This small molecule binds to this protein.
Small molecule (SMILES): OC[C@H]1O[C@@H](O[C@@H]2[C@@H](O)[C@H](O[C@@H]3[C@@H](O)[C@H](O[C@@H]4[C@@H](O)[C@H](O[C@@H]5[C@@H](O)[C@H](O)O[C@H](CO)[C@H]5O)O[C@H](CO)[C@H]4O)O[C@H](CO)[C@H]3O)O[C@H](CO)[C@H]2O)[C@H](O)[C@@H](O)[C@@H]1O

Sequence of chain 1.A:
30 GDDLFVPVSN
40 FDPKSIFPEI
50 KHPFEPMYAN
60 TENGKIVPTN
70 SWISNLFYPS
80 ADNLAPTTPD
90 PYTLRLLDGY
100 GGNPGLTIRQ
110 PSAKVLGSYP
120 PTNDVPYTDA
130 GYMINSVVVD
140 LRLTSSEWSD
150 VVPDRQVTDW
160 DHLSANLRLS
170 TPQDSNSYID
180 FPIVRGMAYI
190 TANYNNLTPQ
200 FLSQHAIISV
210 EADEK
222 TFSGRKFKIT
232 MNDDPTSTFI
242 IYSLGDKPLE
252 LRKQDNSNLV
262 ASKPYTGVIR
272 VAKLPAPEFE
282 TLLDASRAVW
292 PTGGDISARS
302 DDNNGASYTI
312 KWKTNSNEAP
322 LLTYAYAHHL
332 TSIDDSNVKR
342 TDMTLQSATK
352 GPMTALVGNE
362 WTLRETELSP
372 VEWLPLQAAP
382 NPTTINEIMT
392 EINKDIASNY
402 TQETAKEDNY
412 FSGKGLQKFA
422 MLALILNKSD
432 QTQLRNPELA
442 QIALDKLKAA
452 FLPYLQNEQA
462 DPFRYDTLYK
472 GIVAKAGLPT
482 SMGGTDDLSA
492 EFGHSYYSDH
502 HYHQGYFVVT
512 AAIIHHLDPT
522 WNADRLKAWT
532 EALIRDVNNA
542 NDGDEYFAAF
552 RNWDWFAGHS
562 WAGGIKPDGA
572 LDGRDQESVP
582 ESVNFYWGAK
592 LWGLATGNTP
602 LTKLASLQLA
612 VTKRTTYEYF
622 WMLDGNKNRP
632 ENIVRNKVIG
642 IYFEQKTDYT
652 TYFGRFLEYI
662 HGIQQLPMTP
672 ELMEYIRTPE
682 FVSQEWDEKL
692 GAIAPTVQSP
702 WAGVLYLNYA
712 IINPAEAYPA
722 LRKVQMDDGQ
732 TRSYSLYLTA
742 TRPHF

Binding-site contacts:
Ligand atom O1 contacts residue BGC3 of chain 1.D at 3.0 Å (h-bond).
Ligand atom C5 contacts residue GLU582 of chain 1.A at 3.6 Å.
Ligand atom C4 contacts residue TYR411 of chain 1.A at 3.2 Å (hydrophobic).
Ligand atom O6 contacts residue TRP702 of chain 1.A at 3.5 Å (h-bond).
Ligand atom C6 contacts residue LYS415 of chain 1.A at 3.3 Å.
Ligand atom C1 contacts residue GLU578 of chain 1.A at 3.6 Å.
Ligand atom C6 contacts residue SER499 of chain 1.A at 3.5 Å.
Ligand atom O6 contacts residue LYS415 of chain 1.A at 2.3 Å (salt-bridge).
Ligand atom C1 contacts residue TYR653 of chain 1.A at 3.7 Å (hydrophobic).
Ligand atom O6 contacts residue TYR411 of chain 1.A at 2.8 Å (h-bond).
Ligand atom O2 contacts residue TYR653 of chain 1.A at 3.5 Å.
Ligand atom O4 contacts residue TRP702 of chain 1.A at 3.6 Å.
Ligand atom O6 contacts residue LYS567 of chain 1.A at 3.0 Å (salt-bridge).
Ligand atom O2 contacts residue GLU578 of chain 1.A at 2.7 Å (salt-bridge).
Ligand atom C6 contacts residue PHE493 of chain 1.A at 3.7 Å (hydrophobic).
Ligand atom O4 contacts residue TYR411 of chain 1.A at 3.2 Å (h-bond).
Ligand atom O6 contacts residue HIS504 of chain 1.A at 2.9 Å (h-bond).
Ligand atom C4 contacts residue GLU582 of chain 1.A at 3.6 Å.
Ligand atom O1 contacts residue BGC4 of chain 1.D at 3.6 Å.
Ligand atom O4 contacts residue LYS567 of chain 1.A at 3.5 Å (salt-bridge).
Ligand atom C3 contacts residue TYR653 of chain 1.A at 3.5 Å (hydrophobic).
Ligand atom O5 contacts residue TYR503 of chain 1.A at 3.1 Å.
Ligand atom C5 contacts residue TYR411 of chain 1.A at 3.7 Å (hydrophobic).
Ligand atom O2 contacts residue PHE654 of chain 1.A at 3.4 Å.
Ligand atom C6 contacts residue TYR411 of chain 1.A at 3.2 Å (hydrophobic).
Ligand atom C6 contacts residue TYR660 of chain 1.A at 3.4 Å (hydrophobic).
Ligand atom O6 contacts residue ASP576 of chain 1.A at 2.6 Å (salt-bridge).
Ligand atom O4 contacts residue GLU582 of chain 1.A at 2.7 Å (salt-bridge).
Ligand atom O3 contacts residue PHE412 of chain 1.A at 3.2 Å.
Ligand atom O6 contacts residue ASP500 of chain 1.A at 3.7 Å.
Ligand atom O6 contacts residue PHE493 of chain 1.A at 3.2 Å.
Ligand atom C3 contacts residue GLU578 of chain 1.A at 3.7 Å.
Ligand atom C5 contacts residue TYR503 of chain 1.A at 3.7 Å (hydrophobic).
Ligand atom C6 contacts residue ASP576 of chain 1.A at 3.7 Å.
Ligand atom C5 contacts residue ASP576 of chain 1.A at 3.7 Å.
Ligand atom O4 contacts residue TYR503 of chain 1.A at 3.5 Å.
Ligand atom O6 contacts residue GLY564 of chain 1.A at 3.4 Å.
Ligand atom C6 contacts residue HIS504 of chain 1.A at 3.8 Å.
Ligand atom C2 contacts residue GLU578 of chain 1.A at 3.5 Å.
Ligand atom O5 contacts residue TYR411 of chain 1.A at 3.0 Å (h-bond).